Binding-site contacts:
Ligand atom O10 contacts residue ASN96 of chain 17.A at 4.3 Å.
Ligand atom C3 contacts residue PRO252 of chain 17.A at 4.3 Å (hydrophobic).
Ligand atom O1A contacts residue ASN148 of chain 18.A at 4.5 Å.
Ligand atom C9 contacts residue TYR145 of chain 18.A at 4.2 Å (hydrophobic).
Ligand atom C6 contacts residue ALA146 of chain 18.A at 4.3 Å (hydrophobic).
Ligand atom O10 contacts residue TYR250 of chain 17.A at 2.3 Å (h-bond).
Ligand atom C7 contacts residue TYR145 of chain 18.A at 3.9 Å (hydrophobic).
Ligand atom C4 contacts residue TYR145 of chain 18.A at 3.6 Å (hydrophobic).
Ligand atom O1B contacts residue PRO252 of chain 17.A at 3.4 Å.
Ligand atom O1A contacts residue SER147 of chain 18.A at 3.1 Å (h-bond).
Ligand atom O1B contacts residue ALA146 of chain 18.A at 4.3 Å.
Ligand atom C1 contacts residue ALA146 of chain 18.A at 4.0 Å (hydrophobic).
Ligand atom O4 contacts residue TYR145 of chain 18.A at 4.1 Å.
Ligand atom C4 contacts residue TYR250 of chain 17.A at 4.3 Å (hydrophobic).
Ligand atom C10 contacts residue TYR250 of chain 17.A at 2.9 Å (hydrophobic).
Ligand atom N5 contacts residue TYR250 of chain 17.A at 3.9 Å.
Ligand atom O4 contacts residue TYR250 of chain 17.A at 3.0 Å.
Ligand atom C1 contacts residue SER147 of chain 18.A at 3.6 Å.
Ligand atom O1B contacts residue SER147 of chain 18.A at 2.6 Å (h-bond).
Ligand atom C11 contacts residue TYR145 of chain 18.A at 3.8 Å (hydrophobic).
Ligand atom C11 contacts residue TYR250 of chain 17.A at 3.1 Å (hydrophobic).
Ligand atom C11 contacts residue ARG143 of chain 18.A at 3.9 Å.
Ligand atom C5 contacts residue TYR145 of chain 18.A at 3.4 Å (hydrophobic).
Ligand atom O4 contacts residue PRO252 of chain 17.A at 4.0 Å.
Ligand atom C1 contacts residue PRO252 of chain 17.A at 4.1 Å (hydrophobic).
Ligand atom C4 contacts residue PRO252 of chain 17.A at 4.3 Å (hydrophobic).
Ligand atom O9 contacts residue TYR145 of chain 18.A at 4.3 Å.
Ligand atom C8 contacts residue ALA146 of chain 18.A at 4.4 Å (hydrophobic).
Ligand atom O1A contacts residue ALA146 of chain 18.A at 3.2 Å.
Ligand atom O8 contacts residue ALA146 of chain 18.A at 3.4 Å.
Ligand atom C10 contacts residue TYR145 of chain 18.A at 3.6 Å (hydrophobic).
Ligand atom N5 contacts residue TYR145 of chain 18.A at 2.6 Å (h-bond).
Ligand atom C6 contacts residue TYR145 of chain 18.A at 3.4 Å (hydrophobic).
Ligand atom O4 contacts residue ASN251 of chain 17.A at 4.3 Å.

Sequence of chain 18.A:
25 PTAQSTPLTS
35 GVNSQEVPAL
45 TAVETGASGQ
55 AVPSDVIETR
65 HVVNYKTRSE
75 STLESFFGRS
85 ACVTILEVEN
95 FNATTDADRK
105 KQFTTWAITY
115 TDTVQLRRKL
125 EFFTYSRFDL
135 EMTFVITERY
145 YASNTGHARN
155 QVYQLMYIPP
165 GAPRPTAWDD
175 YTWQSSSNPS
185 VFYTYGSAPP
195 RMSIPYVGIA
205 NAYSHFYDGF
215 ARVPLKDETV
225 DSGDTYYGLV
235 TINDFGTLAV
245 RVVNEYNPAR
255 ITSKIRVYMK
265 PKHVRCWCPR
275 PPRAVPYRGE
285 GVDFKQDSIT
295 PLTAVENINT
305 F

This protein binds this small molecule.
Small molecule (SMILES): CCCCO[C@]1(C(=O)O)C[C@H](O)[C@@H](NC(C)=O)[C@H]([C@H](O)[C@H](O)CO)O1

Sequence of chain 17.A:
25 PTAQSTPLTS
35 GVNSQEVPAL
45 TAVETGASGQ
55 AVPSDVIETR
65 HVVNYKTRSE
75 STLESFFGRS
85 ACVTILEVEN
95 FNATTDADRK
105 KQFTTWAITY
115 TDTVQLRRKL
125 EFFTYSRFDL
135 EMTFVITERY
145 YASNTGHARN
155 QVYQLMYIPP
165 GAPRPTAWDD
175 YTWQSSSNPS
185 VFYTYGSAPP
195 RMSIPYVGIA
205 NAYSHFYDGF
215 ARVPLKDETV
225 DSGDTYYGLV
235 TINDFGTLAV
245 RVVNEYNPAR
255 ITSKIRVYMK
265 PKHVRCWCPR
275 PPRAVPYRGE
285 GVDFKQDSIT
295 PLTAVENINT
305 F